Sequence of chain 1.A:
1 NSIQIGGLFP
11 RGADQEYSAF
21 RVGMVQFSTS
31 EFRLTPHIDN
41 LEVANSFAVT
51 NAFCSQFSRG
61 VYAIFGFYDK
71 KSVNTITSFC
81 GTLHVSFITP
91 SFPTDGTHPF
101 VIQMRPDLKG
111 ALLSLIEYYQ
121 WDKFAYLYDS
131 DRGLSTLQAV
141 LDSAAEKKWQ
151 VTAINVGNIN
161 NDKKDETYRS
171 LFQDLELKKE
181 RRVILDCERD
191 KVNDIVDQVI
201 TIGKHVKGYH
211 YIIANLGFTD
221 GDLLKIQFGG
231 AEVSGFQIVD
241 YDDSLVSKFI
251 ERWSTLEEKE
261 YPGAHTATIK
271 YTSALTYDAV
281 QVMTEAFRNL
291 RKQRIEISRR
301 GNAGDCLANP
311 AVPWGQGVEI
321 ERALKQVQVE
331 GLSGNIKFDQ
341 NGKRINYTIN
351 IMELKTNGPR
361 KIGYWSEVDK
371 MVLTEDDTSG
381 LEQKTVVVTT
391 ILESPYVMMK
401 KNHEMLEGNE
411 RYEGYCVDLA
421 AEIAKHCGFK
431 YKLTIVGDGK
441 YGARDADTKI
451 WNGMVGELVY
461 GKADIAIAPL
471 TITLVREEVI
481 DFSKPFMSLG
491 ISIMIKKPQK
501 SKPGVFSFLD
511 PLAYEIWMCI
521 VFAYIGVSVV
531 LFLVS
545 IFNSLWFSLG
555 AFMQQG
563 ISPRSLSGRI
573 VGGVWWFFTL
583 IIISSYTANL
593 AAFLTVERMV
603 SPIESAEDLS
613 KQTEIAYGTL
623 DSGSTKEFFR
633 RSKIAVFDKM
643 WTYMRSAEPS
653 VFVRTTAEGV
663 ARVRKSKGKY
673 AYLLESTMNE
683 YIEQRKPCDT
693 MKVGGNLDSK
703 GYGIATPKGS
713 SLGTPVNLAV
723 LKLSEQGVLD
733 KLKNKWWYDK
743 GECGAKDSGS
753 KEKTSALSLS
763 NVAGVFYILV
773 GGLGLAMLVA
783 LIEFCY

Binding-site contacts:
Ligand atom OAQ contacts residue PRO511 of chain 1.B at 3.0 Å (h-bond).
Ligand atom OAQ contacts residue ASP510 of chain 1.B at 3.3 Å.
Ligand atom OAS contacts residue SER501 of chain 1.B at 2.1 Å (h-bond).
Ligand atom CAT contacts residue SER507 of chain 1.B at 3.5 Å.
Ligand atom CAP contacts residue PRO511 of chain 1.B at 3.9 Å (hydrophobic).
Ligand atom BR1 contacts residue LEU592 of chain 1.B at 3.5 Å.
Ligand atom CAT contacts residue ASN763 of chain 1.B at 3.5 Å.
Ligand atom CAV contacts residue LEU592 of chain 1.B at 3.6 Å (hydrophobic).
Ligand atom CAU contacts residue LEU592 of chain 1.B at 3.9 Å (hydrophobic).
Ligand atom CAX contacts residue LEU592 of chain 1.B at 3.6 Å (hydrophobic).
Ligand atom CAV contacts residue LEU596 of chain 1.B at 3.8 Å (hydrophobic).
Ligand atom CAW contacts residue ASN763 of chain 1.B at 3.0 Å.
Ligand atom CAO contacts residue LEU592 of chain 1.B at 3.9 Å (hydrophobic).
Ligand atom CAF contacts residue ASP510 of chain 1.B at 3.7 Å.
Ligand atom OAG contacts residue PHE595 of chain 1.B at 3.7 Å.
Ligand atom CAA contacts residue LYS502 of chain 1.B at 3.9 Å.
Ligand atom NBA contacts residue LEU592 of chain 1.B at 3.4 Å.
Ligand atom CAR contacts residue ASP510 of chain 1.B at 3.2 Å.
Ligand atom CAY contacts residue ASN763 of chain 1.B at 3.7 Å.
Ligand atom CAB contacts residue SER501 of chain 1.B at 3.5 Å.
Ligand atom CAP contacts residue ASP510 of chain 1.B at 4.0 Å.
Ligand atom NBA contacts residue ASN763 of chain 1.B at 3.5 Å (h-bond).
Ligand atom NAI contacts residue SER501 of chain 1.B at 3.6 Å.
Ligand atom CAF contacts residue PHE595 of chain 1.B at 3.9 Å (hydrophobic).
Ligand atom BR1 contacts residue SER587 of chain 1.A at 4.0 Å.
Ligand atom CAW contacts residue PHE508 of chain 1.B at 3.9 Å (hydrophobic).
Ligand atom CAH contacts residue SER501 of chain 1.B at 3.2 Å.
Ligand atom CAA contacts residue SER507 of chain 1.B at 3.5 Å.
Ligand atom CAR contacts residue PHE595 of chain 1.B at 3.5 Å (hydrophobic).
Ligand atom CAW contacts residue LEU592 of chain 1.B at 3.9 Å (hydrophobic).
Ligand atom CAH contacts residue SER760 of chain 1.B at 3.0 Å.
Ligand atom NBA contacts residue SER587 of chain 1.A at 3.6 Å.
Ligand atom OAQ contacts residue PHE595 of chain 1.B at 4.0 Å.
Ligand atom CAR contacts residue PRO511 of chain 1.B at 3.5 Å (hydrophobic).
Ligand atom CAY contacts residue LEU592 of chain 1.B at 3.4 Å (hydrophobic).
Ligand atom CAJ contacts residue SER501 of chain 1.B at 3.1 Å.
Ligand atom NBA contacts residue TYR588 of chain 1.B at 3.5 Å (h-bond).
Ligand atom CAX contacts residue ASN763 of chain 1.B at 3.1 Å.
Ligand atom OAG contacts residue ASP510 of chain 1.B at 3.5 Å (salt-bridge).
Ligand atom OAS contacts residue LYS502 of chain 1.B at 3.9 Å.

The small molecule below binds the protein below.
Small molecule (SMILES): CNC(=O)N1N=C(c2ccc(N)c(Br)c2)c2cc3c(cc2C[C@H]1C)OCO3

Sequence of chain 1.B:
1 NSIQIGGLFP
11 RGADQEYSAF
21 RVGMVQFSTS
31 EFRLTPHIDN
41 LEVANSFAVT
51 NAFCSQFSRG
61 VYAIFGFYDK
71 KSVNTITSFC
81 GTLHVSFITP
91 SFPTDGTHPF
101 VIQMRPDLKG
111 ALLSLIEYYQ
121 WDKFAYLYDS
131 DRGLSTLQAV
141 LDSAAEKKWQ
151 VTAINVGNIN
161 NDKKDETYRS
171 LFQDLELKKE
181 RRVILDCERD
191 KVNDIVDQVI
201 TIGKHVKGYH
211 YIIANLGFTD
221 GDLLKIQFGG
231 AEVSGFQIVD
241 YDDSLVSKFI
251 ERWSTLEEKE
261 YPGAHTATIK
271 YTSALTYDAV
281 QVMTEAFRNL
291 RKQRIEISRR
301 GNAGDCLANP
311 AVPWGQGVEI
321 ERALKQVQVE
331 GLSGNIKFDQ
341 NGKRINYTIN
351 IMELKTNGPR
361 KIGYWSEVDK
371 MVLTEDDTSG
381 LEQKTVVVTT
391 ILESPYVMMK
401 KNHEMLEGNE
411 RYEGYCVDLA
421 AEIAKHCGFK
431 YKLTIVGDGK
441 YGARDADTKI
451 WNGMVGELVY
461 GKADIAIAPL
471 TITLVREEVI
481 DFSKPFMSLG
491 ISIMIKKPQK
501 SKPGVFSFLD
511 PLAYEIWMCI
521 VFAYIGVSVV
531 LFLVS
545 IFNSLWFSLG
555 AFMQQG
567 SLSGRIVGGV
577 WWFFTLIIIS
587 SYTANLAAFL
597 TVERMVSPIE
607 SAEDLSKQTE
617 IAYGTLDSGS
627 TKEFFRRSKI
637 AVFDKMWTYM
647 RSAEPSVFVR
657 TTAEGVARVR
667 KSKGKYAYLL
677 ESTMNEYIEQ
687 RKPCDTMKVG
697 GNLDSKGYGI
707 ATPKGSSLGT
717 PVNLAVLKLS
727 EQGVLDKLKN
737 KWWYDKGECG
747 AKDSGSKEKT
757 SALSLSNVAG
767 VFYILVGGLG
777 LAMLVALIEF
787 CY